Sequence of chain 20.K:
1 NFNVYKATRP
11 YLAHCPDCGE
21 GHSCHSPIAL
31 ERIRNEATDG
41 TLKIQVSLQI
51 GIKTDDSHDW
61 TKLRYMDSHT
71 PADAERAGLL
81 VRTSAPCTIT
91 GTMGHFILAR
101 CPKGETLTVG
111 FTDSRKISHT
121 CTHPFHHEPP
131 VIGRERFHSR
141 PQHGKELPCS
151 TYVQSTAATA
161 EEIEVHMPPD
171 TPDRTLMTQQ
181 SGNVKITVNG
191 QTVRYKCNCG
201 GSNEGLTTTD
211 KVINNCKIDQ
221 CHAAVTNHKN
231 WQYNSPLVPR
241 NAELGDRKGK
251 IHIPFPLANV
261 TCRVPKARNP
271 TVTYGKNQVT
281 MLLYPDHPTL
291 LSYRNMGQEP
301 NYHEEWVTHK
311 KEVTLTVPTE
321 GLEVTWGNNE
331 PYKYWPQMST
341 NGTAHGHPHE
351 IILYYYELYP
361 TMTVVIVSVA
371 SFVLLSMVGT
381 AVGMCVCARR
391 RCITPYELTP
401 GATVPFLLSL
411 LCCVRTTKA

Sequence of chain 20.J:
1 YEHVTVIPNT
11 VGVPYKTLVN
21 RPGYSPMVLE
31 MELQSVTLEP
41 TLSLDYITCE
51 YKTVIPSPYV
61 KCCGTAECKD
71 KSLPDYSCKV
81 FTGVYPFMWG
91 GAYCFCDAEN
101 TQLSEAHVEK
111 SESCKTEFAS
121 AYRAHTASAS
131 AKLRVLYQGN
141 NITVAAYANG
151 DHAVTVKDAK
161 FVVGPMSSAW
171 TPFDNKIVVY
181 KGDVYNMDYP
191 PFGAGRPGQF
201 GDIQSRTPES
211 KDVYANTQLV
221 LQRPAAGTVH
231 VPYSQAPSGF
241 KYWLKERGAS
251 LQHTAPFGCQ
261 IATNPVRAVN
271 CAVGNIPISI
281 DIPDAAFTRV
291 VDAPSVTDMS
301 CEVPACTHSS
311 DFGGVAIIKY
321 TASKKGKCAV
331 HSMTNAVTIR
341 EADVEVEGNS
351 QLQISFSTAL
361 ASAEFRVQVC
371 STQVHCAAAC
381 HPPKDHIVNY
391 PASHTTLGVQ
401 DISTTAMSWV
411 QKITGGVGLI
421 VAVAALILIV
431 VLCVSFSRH

A small-molecule ligand and the protein it binds are described below.
Small molecule (SMILES): CC(=O)N[C@@H]1[C@@H](O)[C@H](O)[C@@H](CO)O[C@H]1O

Binding-site contacts:
Ligand atom O7 contacts residue ASN259 of chain 20.K at 3.0 Å (h-bond).
Ligand atom C1 contacts residue THR116 of chain 20.J at 4.0 Å.
Ligand atom C4 contacts residue ASN259 of chain 20.K at 4.2 Å.
Ligand atom O6 contacts residue LYS181 of chain 20.J at 4.3 Å.
Ligand atom C3 contacts residue ASN259 of chain 20.K at 3.8 Å.
Ligand atom C3 contacts residue THR116 of chain 20.J at 4.0 Å.
Ligand atom C5 contacts residue ASN259 of chain 20.K at 3.7 Å.
Ligand atom C7 contacts residue THR116 of chain 20.J at 3.8 Å.
Ligand atom C3 contacts residue LYS181 of chain 20.J at 4.4 Å.
Ligand atom C2 contacts residue ASN259 of chain 20.K at 2.5 Å.
Ligand atom O5 contacts residue ASN259 of chain 20.K at 2.4 Å (h-bond).
Ligand atom C1 contacts residue ASN259 of chain 20.K at 1.4 Å.
Ligand atom N2 contacts residue THR116 of chain 20.J at 3.0 Å (h-bond).
Ligand atom C5 contacts residue LYS181 of chain 20.J at 3.5 Å.
Ligand atom N2 contacts residue ASN259 of chain 20.K at 2.9 Å (h-bond).
Ligand atom C8 contacts residue ASN259 of chain 20.K at 4.4 Å.
Ligand atom C8 contacts residue THR116 of chain 20.J at 3.8 Å.
Ligand atom O4 contacts residue LYS181 of chain 20.J at 4.0 Å.
Ligand atom O5 contacts residue LYS181 of chain 20.J at 4.4 Å.
Ligand atom C6 contacts residue LYS181 of chain 20.J at 4.2 Å.
Ligand atom C4 contacts residue LYS181 of chain 20.J at 4.2 Å.
Ligand atom C7 contacts residue ASN259 of chain 20.K at 3.2 Å.
Ligand atom C2 contacts residue THR116 of chain 20.J at 3.8 Å.
Ligand atom O3 contacts residue THR116 of chain 20.J at 4.4 Å.